Binding-site contacts:
Ligand atom O29 contacts residue MYC1 of chain 1.M at 3.6 Å.
Ligand atom O23 contacts residue ASN133 of chain 1.C at 2.6 Å (h-bond).
Ligand atom O13 contacts residue SER128 of chain 1.C at 3.6 Å (h-bond).
Ligand atom C9 contacts residue NAP1 of chain 1.K at 3.3 Å.
Ligand atom O29 contacts residue THR208 of chain 1.C at 2.6 Å (h-bond).
Ligand atom O27 contacts residue NAP1 of chain 1.K at 3.3 Å.
Ligand atom O30 contacts residue MET88 of chain 1.C at 3.5 Å.
Ligand atom C1 contacts residue MYC1 of chain 1.M at 3.4 Å.
Ligand atom O30 contacts residue NAP1 of chain 1.K at 3.5 Å.
Ligand atom C6 contacts residue THR208 of chain 1.C at 3.6 Å.
Ligand atom O30 contacts residue MYC1 of chain 1.M at 3.2 Å.
Ligand atom C17 contacts residue GLN227 of chain 1.C at 3.5 Å.
Ligand atom O24 contacts residue ASN133 of chain 1.C at 3.3 Å (h-bond).
Ligand atom O27 contacts residue SER128 of chain 1.C at 2.7 Å (h-bond).
Ligand atom C5 contacts residue LEU192 of chain 1.C at 3.3 Å (hydrophobic).
Ligand atom O27 contacts residue GLY130 of chain 1.C at 3.7 Å.
Ligand atom O23 contacts residue ALA129 of chain 1.C at 3.5 Å (h-bond).
Ligand atom O13 contacts residue NAP1 of chain 1.K at 3.0 Å.
Ligand atom C17 contacts residue ALA129 of chain 1.C at 3.5 Å (hydrophobic).
Ligand atom O25 contacts residue GLN227 of chain 1.C at 2.7 Å (h-bond).
Ligand atom C6 contacts residue MYC1 of chain 1.M at 3.5 Å.
Ligand atom C2 contacts residue MYC1 of chain 1.M at 3.3 Å.
Ligand atom O29 contacts residue PRO204 of chain 1.C at 3.1 Å (h-bond).
Ligand atom C19 contacts residue ILE222 of chain 1.C at 3.6 Å (hydrophobic).
Ligand atom C10 contacts residue MYC1 of chain 1.M at 3.5 Å.
Ligand atom O24 contacts residue GLN227 of chain 1.C at 2.6 Å (h-bond).
Ligand atom C3 contacts residue MYC1 of chain 1.M at 3.4 Å.
Ligand atom C18 contacts residue ALA129 of chain 1.C at 3.5 Å (hydrophobic).
Ligand atom O29 contacts residue SER205 of chain 1.C at 3.5 Å.
Ligand atom C10 contacts residue SER128 of chain 1.C at 3.6 Å.
Ligand atom C4 contacts residue LEU192 of chain 1.C at 3.5 Å (hydrophobic).
Ligand atom C16 contacts residue GLN227 of chain 1.C at 3.5 Å.
Ligand atom O13 contacts residue MYC1 of chain 1.M at 3.1 Å.
Ligand atom O27 contacts residue ALA129 of chain 1.C at 3.2 Å (h-bond).
Ligand atom O12 contacts residue LEU192 of chain 1.C at 3.5 Å.
Ligand atom O27 contacts residue MYC1 of chain 1.M at 3.3 Å (h-bond).
Ligand atom C18 contacts residue ASN133 of chain 1.C at 3.6 Å.
Ligand atom C10 contacts residue NAP1 of chain 1.K at 3.6 Å.
Ligand atom O23 contacts residue ILE134 of chain 1.C at 3.2 Å.
Ligand atom C9 contacts residue MYC1 of chain 1.M at 3.2 Å.

Sequence of chain 1.C:
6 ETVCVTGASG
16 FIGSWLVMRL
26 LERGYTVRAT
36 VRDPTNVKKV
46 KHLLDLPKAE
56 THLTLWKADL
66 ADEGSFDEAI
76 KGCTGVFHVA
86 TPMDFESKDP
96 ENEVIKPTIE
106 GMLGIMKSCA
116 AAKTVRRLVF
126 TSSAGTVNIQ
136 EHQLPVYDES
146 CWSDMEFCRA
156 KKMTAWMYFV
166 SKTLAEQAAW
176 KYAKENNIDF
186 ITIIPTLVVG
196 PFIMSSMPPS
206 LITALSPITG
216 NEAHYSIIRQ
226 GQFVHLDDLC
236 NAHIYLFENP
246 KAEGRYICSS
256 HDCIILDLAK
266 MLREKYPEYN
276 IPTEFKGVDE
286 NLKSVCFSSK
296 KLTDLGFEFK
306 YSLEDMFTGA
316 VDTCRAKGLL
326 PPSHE

This small molecule binds to this protein.
Small molecule (SMILES): O=c1c(O)c(-c2cc(O)c(O)c(O)c2)oc2cc(O)cc(O)c12